Sequence of chain 1.R:
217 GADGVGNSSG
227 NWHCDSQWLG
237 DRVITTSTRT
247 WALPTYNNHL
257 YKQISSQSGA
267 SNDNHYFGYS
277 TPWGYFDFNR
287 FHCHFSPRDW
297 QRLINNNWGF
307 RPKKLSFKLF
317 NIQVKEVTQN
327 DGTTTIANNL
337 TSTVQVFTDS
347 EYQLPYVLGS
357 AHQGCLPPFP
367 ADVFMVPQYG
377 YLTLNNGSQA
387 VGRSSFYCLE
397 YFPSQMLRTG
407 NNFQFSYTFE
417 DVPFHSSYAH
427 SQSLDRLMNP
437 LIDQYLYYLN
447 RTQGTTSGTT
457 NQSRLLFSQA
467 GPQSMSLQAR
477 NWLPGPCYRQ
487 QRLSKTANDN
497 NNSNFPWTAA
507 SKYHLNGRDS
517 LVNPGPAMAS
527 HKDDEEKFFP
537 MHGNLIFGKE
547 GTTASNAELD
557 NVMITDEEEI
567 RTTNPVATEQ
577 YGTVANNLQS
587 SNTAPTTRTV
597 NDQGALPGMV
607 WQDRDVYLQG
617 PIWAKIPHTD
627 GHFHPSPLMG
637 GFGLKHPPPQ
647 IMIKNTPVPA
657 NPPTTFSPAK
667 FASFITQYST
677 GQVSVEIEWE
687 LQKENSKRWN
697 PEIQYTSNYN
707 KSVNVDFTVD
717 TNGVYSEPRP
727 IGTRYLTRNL

This protein binds this small molecule.
Small molecule (SMILES): Nc1ncnc2c1ncn2[C@H]1C[C@H](O)[C@@H](COP(=O)(O)O)O1

Binding-site contacts:
Ligand atom C4 contacts residue PRO419 of chain 1.R at 4.2 Å (hydrophobic).
Ligand atom N6 contacts residue SER632 of chain 1.R at 3.9 Å.
Ligand atom N9 contacts residue PRO419 of chain 1.R at 4.2 Å.
Ligand atom N3 contacts residue PRO419 of chain 1.R at 4.3 Å.
Ligand atom C5 contacts residue PRO419 of chain 1.R at 4.2 Å (hydrophobic).
Ligand atom C6 contacts residue SER632 of chain 1.R at 4.3 Å.
Ligand atom N6 contacts residue GLY639 of chain 1.R at 2.8 Å (h-bond).
Ligand atom C6 contacts residue VAL418 of chain 1.R at 3.8 Å (hydrophobic).
Ligand atom C5 contacts residue SER632 of chain 1.R at 4.3 Å.
Ligand atom N6 contacts residue PRO631 of chain 1.R at 3.9 Å.
Ligand atom O5' contacts residue PRO631 of chain 1.R at 4.1 Å.
Ligand atom N6 contacts residue VAL418 of chain 1.R at 3.6 Å.
Ligand atom N1 contacts residue GLY639 of chain 1.R at 2.9 Å (h-bond).
Ligand atom O5' contacts residue PHE629 of chain 1.R at 4.2 Å.
Ligand atom N6 contacts residue PHE638 of chain 1.R at 3.8 Å.
Ligand atom O2P contacts residue PRO631 of chain 1.R at 3.8 Å.
Ligand atom O2P contacts residue HIS628 of chain 1.R at 4.3 Å.
Ligand atom O4' contacts residue HIS630 of chain 1.R at 4.4 Å.
Ligand atom N7 contacts residue HIS630 of chain 1.R at 4.1 Å.
Ligand atom O4' contacts residue PRO631 of chain 1.R at 3.8 Å.
Ligand atom C2 contacts residue GLY639 of chain 1.R at 3.7 Å.
Ligand atom C6 contacts residue GLY639 of chain 1.R at 3.7 Å.
Ligand atom C2' contacts residue PRO419 of chain 1.R at 4.0 Å (hydrophobic).
Ligand atom C1' contacts residue HIS630 of chain 1.R at 4.0 Å.
Ligand atom N1 contacts residue PRO631 of chain 1.R at 4.2 Å.
Ligand atom N7 contacts residue SER632 of chain 1.R at 3.8 Å.
Ligand atom C6 contacts residue PRO419 of chain 1.R at 4.4 Å (hydrophobic).
Ligand atom N9 contacts residue HIS630 of chain 1.R at 4.2 Å.
Ligand atom C8 contacts residue HIS630 of chain 1.R at 3.4 Å.
Ligand atom C2 contacts residue PRO419 of chain 1.R at 4.4 Å (hydrophobic).
Ligand atom C5 contacts residue PRO631 of chain 1.R at 4.4 Å (hydrophobic).
Ligand atom N7 contacts residue PRO419 of chain 1.R at 4.4 Å.
Ligand atom N6 contacts residue GLY637 of chain 1.R at 4.1 Å.
Ligand atom C6 contacts residue PRO631 of chain 1.R at 4.0 Å (hydrophobic).
Ligand atom N1 contacts residue ILE622 of chain 1.R at 4.4 Å.
Ligand atom C8 contacts residue PRO419 of chain 1.R at 4.3 Å (hydrophobic).
Ligand atom O2P contacts residue PHE629 of chain 1.R at 4.0 Å.
Ligand atom N6 contacts residue PRO633 of chain 1.R at 4.2 Å.
Ligand atom N7 contacts residue ASP609 of chain 1.R at 4.4 Å.
Ligand atom N1 contacts residue VAL418 of chain 1.R at 3.8 Å.